The small molecule below binds the protein below.
Small molecule (SMILES): CC(=O)N[C@@H]1[C@@H](O)[C@H](O)[C@@H](CO)O[C@H]1O

Sequence of chain 1.D:
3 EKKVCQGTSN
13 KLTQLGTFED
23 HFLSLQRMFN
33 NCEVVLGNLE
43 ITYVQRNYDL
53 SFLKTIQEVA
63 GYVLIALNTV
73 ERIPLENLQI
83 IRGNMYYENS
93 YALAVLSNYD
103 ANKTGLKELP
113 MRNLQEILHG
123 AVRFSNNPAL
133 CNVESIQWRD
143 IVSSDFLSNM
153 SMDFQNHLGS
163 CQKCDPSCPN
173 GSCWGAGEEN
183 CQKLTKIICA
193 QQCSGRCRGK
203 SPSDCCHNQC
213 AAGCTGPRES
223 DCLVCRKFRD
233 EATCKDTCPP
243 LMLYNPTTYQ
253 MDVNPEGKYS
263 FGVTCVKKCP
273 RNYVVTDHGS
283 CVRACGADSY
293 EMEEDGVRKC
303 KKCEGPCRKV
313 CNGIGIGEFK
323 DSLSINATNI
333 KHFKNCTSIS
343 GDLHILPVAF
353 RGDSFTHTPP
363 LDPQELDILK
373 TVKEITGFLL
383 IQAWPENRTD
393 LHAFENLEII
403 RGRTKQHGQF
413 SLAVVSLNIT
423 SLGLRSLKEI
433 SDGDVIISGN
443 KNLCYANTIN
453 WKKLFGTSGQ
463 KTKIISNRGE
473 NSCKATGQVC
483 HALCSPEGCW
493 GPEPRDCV

Binding-site contacts:
Ligand atom O6 contacts residue ASN33 of chain 1.D at 3.8 Å.
Ligand atom C6 contacts residue ASN33 of chain 1.D at 2.6 Å.
Ligand atom O5 contacts residue ASN33 of chain 1.D at 3.2 Å (h-bond).
Ligand atom C4 contacts residue ASN32 of chain 1.D at 4.3 Å.
Ligand atom C3 contacts residue ASN32 of chain 1.D at 3.9 Å.
Ligand atom C5 contacts residue ASN32 of chain 1.D at 3.6 Å.
Ligand atom C8 contacts residue GLN28 of chain 1.D at 4.4 Å.
Ligand atom C1 contacts residue ASN33 of chain 1.D at 4.3 Å.
Ligand atom C7 contacts residue ASN32 of chain 1.D at 4.3 Å.
Ligand atom C1 contacts residue ASN32 of chain 1.D at 1.4 Å.
Ligand atom C5 contacts residue ASN33 of chain 1.D at 3.2 Å.
Ligand atom N2 contacts residue ASN32 of chain 1.D at 3.1 Å (h-bond).
Ligand atom C2 contacts residue ASN32 of chain 1.D at 2.6 Å.
Ligand atom O5 contacts residue ASN32 of chain 1.D at 2.3 Å (h-bond).